Sequence of chain 1.A:
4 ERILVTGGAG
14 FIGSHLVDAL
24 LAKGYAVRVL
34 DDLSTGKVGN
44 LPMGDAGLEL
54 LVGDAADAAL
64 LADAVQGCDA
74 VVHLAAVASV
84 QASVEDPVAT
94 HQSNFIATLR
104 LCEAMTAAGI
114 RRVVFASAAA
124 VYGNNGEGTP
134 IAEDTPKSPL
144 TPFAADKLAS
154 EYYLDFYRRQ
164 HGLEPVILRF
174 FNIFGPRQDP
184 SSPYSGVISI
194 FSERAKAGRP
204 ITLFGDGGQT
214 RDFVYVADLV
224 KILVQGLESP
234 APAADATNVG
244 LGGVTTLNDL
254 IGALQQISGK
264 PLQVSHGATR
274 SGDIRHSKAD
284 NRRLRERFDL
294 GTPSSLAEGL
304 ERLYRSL

The protein below binds the small molecule below.
Small molecule (SMILES): CC(=O)N[C@H]1[C@@H](O[P](=O)(O)O[P](=O)(O)OC[C@H]2O[C@@H](n3ccc(=O)[nH]c3=O)[C@H](O)[C@@H]2O)O[C@H](CO)[C@H](O)[C@@H]1O

Binding-site contacts:
Ligand atom C2 contacts residue PHE207 of chain 1.A at 3.5 Å (hydrophobic).
Ligand atom N3 contacts residue PHE207 of chain 1.A at 3.4 Å.
Ligand atom O2B contacts residue ASN175 of chain 1.A at 3.1 Å (h-bond).
Ligand atom O4 contacts residue PHE194 of chain 1.A at 3.7 Å.
Ligand atom O1B contacts residue ARG214 of chain 1.A at 3.0 Å (salt-bridge).
Ligand atom N3 contacts residue THR205 of chain 1.A at 2.8 Å (h-bond).
Ligand atom O4B contacts residue VAL190 of chain 1.A at 3.5 Å.
Ligand atom O2A contacts residue GLY189 of chain 1.A at 3.4 Å.
Ligand atom PB contacts residue ASN175 of chain 1.A at 3.7 Å.
Ligand atom C4 contacts residue THR205 of chain 1.A at 3.6 Å.
Ligand atom O4' contacts residue VAL83 of chain 1.A at 3.6 Å.
Ligand atom O2A contacts residue VAL190 of chain 1.A at 2.8 Å (h-bond).
Ligand atom C6' contacts residue ALA123 of chain 1.A at 3.7 Å (hydrophobic).
Ligand atom O4 contacts residue THR205 of chain 1.A at 3.4 Å (h-bond).
Ligand atom O3B contacts residue ASP276 of chain 1.A at 2.8 Å (salt-bridge).
Ligand atom C4' contacts residue VAL83 of chain 1.A at 3.8 Å (hydrophobic).
Ligand atom O2' contacts residue ARG273 of chain 1.A at 3.5 Å.
Ligand atom C8' contacts residue GLY189 of chain 1.A at 3.4 Å.
Ligand atom C4B contacts residue LEU250 of chain 1.A at 3.8 Å (hydrophobic).
Ligand atom O2 contacts residue THR205 of chain 1.A at 3.7 Å.
Ligand atom C6 contacts residue VAL190 of chain 1.A at 3.8 Å (hydrophobic).
Ligand atom O4' contacts residue ALA123 of chain 1.A at 3.8 Å.
Ligand atom O3B contacts residue ARG214 of chain 1.A at 3.8 Å.
Ligand atom PB contacts residue ARG214 of chain 1.A at 3.6 Å.
Ligand atom O3' contacts residue VAL83 of chain 1.A at 3.2 Å.
Ligand atom C6 contacts residue ARG273 of chain 1.A at 3.8 Å.
Ligand atom O3B contacts residue GLN212 of chain 1.A at 3.2 Å (h-bond).
Ligand atom O3A contacts residue ASN175 of chain 1.A at 3.2 Å (h-bond).
Ligand atom C3B contacts residue ASP276 of chain 1.A at 3.5 Å.
Ligand atom O2 contacts residue PHE207 of chain 1.A at 2.9 Å (h-bond).
Ligand atom O7' contacts residue NAD1 of chain 1.C at 3.8 Å.
Ligand atom C4 contacts residue PHE194 of chain 1.A at 3.8 Å (hydrophobic).
Ligand atom O2B contacts residue ARG214 of chain 1.A at 2.7 Å (salt-bridge).
Ligand atom O2 contacts residue LEU206 of chain 1.A at 3.6 Å.
Ligand atom N3 contacts residue PHE194 of chain 1.A at 3.6 Å.
Ligand atom C2 contacts residue THR205 of chain 1.A at 3.7 Å.
Ligand atom C8' contacts residue TYR187 of chain 1.A at 3.6 Å (hydrophobic).
Ligand atom C1B contacts residue LEU250 of chain 1.A at 3.8 Å (hydrophobic).
Ligand atom C4 contacts residue PHE207 of chain 1.A at 3.7 Å (hydrophobic).
Ligand atom O4B contacts residue LEU250 of chain 1.A at 3.4 Å.